Sequence of chain 1.A:
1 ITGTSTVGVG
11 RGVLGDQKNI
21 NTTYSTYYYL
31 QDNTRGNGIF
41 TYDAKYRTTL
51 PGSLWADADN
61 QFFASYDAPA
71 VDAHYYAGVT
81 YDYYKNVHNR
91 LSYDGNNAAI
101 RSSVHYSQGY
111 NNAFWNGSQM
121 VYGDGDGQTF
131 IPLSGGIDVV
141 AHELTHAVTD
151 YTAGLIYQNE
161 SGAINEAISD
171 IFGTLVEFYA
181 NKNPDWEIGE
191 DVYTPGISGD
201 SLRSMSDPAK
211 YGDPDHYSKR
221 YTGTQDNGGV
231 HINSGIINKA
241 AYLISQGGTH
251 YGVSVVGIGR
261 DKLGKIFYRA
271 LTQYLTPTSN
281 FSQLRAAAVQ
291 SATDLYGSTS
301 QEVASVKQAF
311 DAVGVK

Binding-site contacts:
Ligand atom C2 contacts residue TYR221 of chain 1.A at 4.4 Å (hydrophobic).
Ligand atom C1 contacts residue GLU160 of chain 1.A at 3.7 Å.
Ligand atom O4 contacts residue GLY223 of chain 1.A at 4.0 Å.
Ligand atom C4 contacts residue ASN159 of chain 1.A at 4.2 Å.
Ligand atom C1 contacts residue ARG220 of chain 1.A at 4.0 Å.
Ligand atom O1 contacts residue TYR217 of chain 1.A at 4.0 Å.
Ligand atom O3 contacts residue GLY223 of chain 1.A at 4.5 Å.
Ligand atom O5 contacts residue GLU160 of chain 1.A at 3.3 Å.
Ligand atom C2 contacts residue ARG220 of chain 1.A at 4.4 Å.
Ligand atom C3 contacts residue TYR221 of chain 1.A at 4.3 Å (hydrophobic).
Ligand atom C4 contacts residue THR222 of chain 1.A at 4.2 Å.
Ligand atom O5 contacts residue ASN233 of chain 1.A at 3.9 Å.
Ligand atom O4 contacts residue ASN159 of chain 1.A at 3.2 Å (h-bond).
Ligand atom C2 contacts residue THR222 of chain 1.A at 4.1 Å.
Ligand atom C4 contacts residue TYR221 of chain 1.A at 3.5 Å (hydrophobic).
Ligand atom O5 contacts residue ARG220 of chain 1.A at 4.4 Å.
Ligand atom O5 contacts residue TYR221 of chain 1.A at 4.1 Å.
Ligand atom O3 contacts residue TYR221 of chain 1.A at 4.5 Å.
Ligand atom C4 contacts residue GLY228 of chain 1.A at 3.8 Å.
Ligand atom C3 contacts residue THR222 of chain 1.A at 4.2 Å.
Ligand atom O1 contacts residue GLU160 of chain 1.A at 3.1 Å (salt-bridge).
Ligand atom O3 contacts residue THR222 of chain 1.A at 3.2 Å (h-bond).
Ligand atom C5 contacts residue GLY228 of chain 1.A at 3.9 Å.
Ligand atom O4 contacts residue GLY228 of chain 1.A at 3.3 Å (h-bond).
Ligand atom C4 contacts residue ASN233 of chain 1.A at 4.3 Å.
Ligand atom O1 contacts residue ARG220 of chain 1.A at 2.8 Å (salt-bridge).
Ligand atom C5 contacts residue GLU160 of chain 1.A at 3.6 Å.
Ligand atom O4 contacts residue TYR221 of chain 1.A at 4.3 Å.
Ligand atom C5 contacts residue ASN159 of chain 1.A at 3.5 Å.
Ligand atom C5 contacts residue ASN233 of chain 1.A at 3.9 Å.
Ligand atom C5 contacts residue TYR221 of chain 1.A at 4.0 Å (hydrophobic).

This small molecule binds to this protein.
Small molecule (SMILES): O[C@@H]1[C@@H](O)[C@H](O)OC[C@H]1O